Binding-site contacts:
Ligand atom C4 contacts residue ASN280 of chain 36.E at 4.2 Å.
Ligand atom C2 contacts residue ASN280 of chain 36.E at 2.5 Å.
Ligand atom C8 contacts residue ARG324 of chain 36.E at 4.2 Å.
Ligand atom O5 contacts residue ASN280 of chain 36.E at 2.4 Å (h-bond).
Ligand atom C8 contacts residue GLY296 of chain 36.E at 4.4 Å.
Ligand atom C3 contacts residue ASN280 of chain 36.E at 3.8 Å.
Ligand atom O7 contacts residue ASN280 of chain 36.E at 4.4 Å.
Ligand atom C1 contacts residue ASN280 of chain 36.E at 1.4 Å.
Ligand atom C5 contacts residue ASN280 of chain 36.E at 3.7 Å.
Ligand atom C7 contacts residue ASN280 of chain 36.E at 3.9 Å.
Ligand atom N2 contacts residue ASN280 of chain 36.E at 2.9 Å (h-bond).

A protein and the small-molecule ligand that binds it are described below.
Small molecule (SMILES): CC(=O)N[C@H]1[C@H](O[C@H]2[C@H](O)[C@@H](NC(C)=O)CO[C@@H]2CO)O[C@H](CO)[C@@H](O)[C@@H]1O

Sequence of chain 36.E:
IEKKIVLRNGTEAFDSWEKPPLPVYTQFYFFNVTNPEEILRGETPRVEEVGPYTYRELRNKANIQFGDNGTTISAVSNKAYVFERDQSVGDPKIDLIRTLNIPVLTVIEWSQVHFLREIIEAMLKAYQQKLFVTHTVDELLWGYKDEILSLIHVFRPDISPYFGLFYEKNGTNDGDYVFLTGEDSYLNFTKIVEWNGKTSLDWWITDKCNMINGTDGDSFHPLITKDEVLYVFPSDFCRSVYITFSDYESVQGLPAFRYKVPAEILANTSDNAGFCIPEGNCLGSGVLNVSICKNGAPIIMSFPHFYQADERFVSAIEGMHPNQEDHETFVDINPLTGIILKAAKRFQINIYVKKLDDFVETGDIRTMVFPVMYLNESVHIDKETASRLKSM